The small molecule below binds the protein below.
Small molecule (SMILES): CC(=O)N[C@@H]1[C@@H](O)[C@H](O)[C@@H](CO)O[C@H]1O

Binding-site contacts:
Ligand atom O5 contacts residue ASN153 of chain 1.B at 2.4 Å (h-bond).
Ligand atom C8 contacts residue ASN153 of chain 1.B at 4.5 Å.
Ligand atom C7 contacts residue ASN153 of chain 1.B at 3.4 Å.
Ligand atom N2 contacts residue ASN153 of chain 1.B at 3.0 Å (h-bond).
Ligand atom C3 contacts residue ASN153 of chain 1.B at 3.8 Å.
Ligand atom C1 contacts residue ASN153 of chain 1.B at 1.5 Å.
Ligand atom C2 contacts residue ASN153 of chain 1.B at 2.6 Å.
Ligand atom C4 contacts residue ASN153 of chain 1.B at 4.3 Å.
Ligand atom C8 contacts residue ASP152 of chain 1.B at 3.8 Å.
Ligand atom O7 contacts residue ASN153 of chain 1.B at 3.4 Å (h-bond).
Ligand atom C5 contacts residue ASN153 of chain 1.B at 3.7 Å.

Sequence of chain 1.B:
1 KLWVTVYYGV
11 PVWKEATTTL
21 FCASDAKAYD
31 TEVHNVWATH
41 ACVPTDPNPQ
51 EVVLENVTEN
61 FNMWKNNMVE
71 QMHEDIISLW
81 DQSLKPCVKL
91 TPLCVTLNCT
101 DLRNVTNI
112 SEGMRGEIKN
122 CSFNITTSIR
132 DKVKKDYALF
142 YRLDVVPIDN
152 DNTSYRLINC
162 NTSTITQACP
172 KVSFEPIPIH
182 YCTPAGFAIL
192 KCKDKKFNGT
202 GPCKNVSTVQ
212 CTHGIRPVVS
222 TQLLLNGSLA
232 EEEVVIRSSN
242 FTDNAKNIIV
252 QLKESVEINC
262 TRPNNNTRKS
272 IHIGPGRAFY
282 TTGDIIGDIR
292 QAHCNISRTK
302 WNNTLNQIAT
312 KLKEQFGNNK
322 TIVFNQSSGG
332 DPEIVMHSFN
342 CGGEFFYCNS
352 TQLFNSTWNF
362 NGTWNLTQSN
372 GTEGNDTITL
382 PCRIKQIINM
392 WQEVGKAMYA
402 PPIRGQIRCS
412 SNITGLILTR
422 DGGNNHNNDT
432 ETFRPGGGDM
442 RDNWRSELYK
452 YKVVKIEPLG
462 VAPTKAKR